Binding-site contacts:
Ligand atom O3 contacts residue TRP357 of chain 2.A at 4.2 Å.
Ligand atom C7 contacts residue TRP357 of chain 2.A at 3.8 Å (hydrophobic).
Ligand atom C8 contacts residue TRP357 of chain 2.A at 3.4 Å (hydrophobic).
Ligand atom C5 contacts residue ASN65 of chain 2.A at 3.6 Å.
Ligand atom C1 contacts residue ASN65 of chain 2.A at 1.4 Å.
Ligand atom C2 contacts residue ASN65 of chain 2.A at 2.4 Å.
Ligand atom C1 contacts residue TRP357 of chain 2.A at 3.7 Å (hydrophobic).
Ligand atom C6 contacts residue TRP357 of chain 2.A at 4.5 Å (hydrophobic).
Ligand atom O4 contacts residue TRP357 of chain 2.A at 4.4 Å.
Ligand atom C2 contacts residue TRP357 of chain 2.A at 3.9 Å (hydrophobic).
Ligand atom N2 contacts residue ASN65 of chain 2.A at 2.9 Å (h-bond).
Ligand atom N2 contacts residue TRP357 of chain 2.A at 3.1 Å (h-bond).
Ligand atom C4 contacts residue ASN65 of chain 2.A at 4.2 Å.
Ligand atom O7 contacts residue ASN65 of chain 2.A at 3.3 Å (h-bond).
Ligand atom C3 contacts residue ASN65 of chain 2.A at 3.7 Å.
Ligand atom C3 contacts residue TRP357 of chain 2.A at 3.6 Å (hydrophobic).
Ligand atom C4 contacts residue TRP357 of chain 2.A at 4.3 Å (hydrophobic).
Ligand atom C7 contacts residue ASN65 of chain 2.A at 3.3 Å.
Ligand atom O5 contacts residue ASN65 of chain 2.A at 2.4 Å (h-bond).
Ligand atom C5 contacts residue TRP357 of chain 2.A at 3.8 Å (hydrophobic).
Ligand atom O5 contacts residue TRP357 of chain 2.A at 4.2 Å.

Sequence of chain 2.A:
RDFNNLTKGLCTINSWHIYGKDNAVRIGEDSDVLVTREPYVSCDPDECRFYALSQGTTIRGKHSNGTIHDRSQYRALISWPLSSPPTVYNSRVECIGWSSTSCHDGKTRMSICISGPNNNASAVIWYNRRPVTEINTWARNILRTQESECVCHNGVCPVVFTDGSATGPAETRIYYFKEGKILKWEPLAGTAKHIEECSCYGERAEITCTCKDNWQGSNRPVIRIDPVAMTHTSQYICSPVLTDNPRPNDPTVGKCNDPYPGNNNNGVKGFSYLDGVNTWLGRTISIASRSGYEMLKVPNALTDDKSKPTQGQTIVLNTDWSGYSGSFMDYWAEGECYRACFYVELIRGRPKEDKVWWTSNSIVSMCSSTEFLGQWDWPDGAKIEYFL

The small molecule below binds the protein below.
Small molecule (SMILES): CC(=O)N[C@@H]1[C@@H](O)[C@H](O)[C@@H](CO)O[C@H]1O